Sequence of chain 1.B:
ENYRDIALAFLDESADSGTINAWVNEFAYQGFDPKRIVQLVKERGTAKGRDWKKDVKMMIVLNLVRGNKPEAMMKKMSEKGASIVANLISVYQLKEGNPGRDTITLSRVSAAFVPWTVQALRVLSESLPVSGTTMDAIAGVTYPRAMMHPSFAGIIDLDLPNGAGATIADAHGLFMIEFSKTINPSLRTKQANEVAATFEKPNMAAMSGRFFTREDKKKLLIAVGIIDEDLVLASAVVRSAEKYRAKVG

Sequence of chain 1.F:
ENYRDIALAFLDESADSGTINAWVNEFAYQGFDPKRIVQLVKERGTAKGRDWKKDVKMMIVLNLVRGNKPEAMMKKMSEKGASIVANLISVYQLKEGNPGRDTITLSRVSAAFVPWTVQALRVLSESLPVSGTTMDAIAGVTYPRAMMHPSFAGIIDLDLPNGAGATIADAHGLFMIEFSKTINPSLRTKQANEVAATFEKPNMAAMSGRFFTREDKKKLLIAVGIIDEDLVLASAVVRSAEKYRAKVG

Sequence of chain 1.A:
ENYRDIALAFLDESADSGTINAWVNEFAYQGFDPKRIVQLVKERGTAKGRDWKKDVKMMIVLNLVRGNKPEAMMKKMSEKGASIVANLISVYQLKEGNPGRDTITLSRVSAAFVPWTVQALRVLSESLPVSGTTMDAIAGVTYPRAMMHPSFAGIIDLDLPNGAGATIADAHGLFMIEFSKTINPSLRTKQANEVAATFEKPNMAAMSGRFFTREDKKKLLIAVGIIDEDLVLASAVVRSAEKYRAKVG

Binding-site contacts:
Ligand atom O2 contacts residue ALA208 of chain 1.A at 3.3 Å (h-bond).
Ligand atom OP1 contacts residue PHE35 of chain 1.A at 3.3 Å.
Ligand atom N3 contacts residue ILE186 of chain 1.A at 3.4 Å.
Ligand atom O2' contacts residue LYS204 of chain 1.A at 2.6 Å (salt-bridge).
Ligand atom C2 contacts residue THR185 of chain 1.A at 3.0 Å.
Ligand atom C5' contacts residue ASN101 of chain 1.B at 3.3 Å.
Ligand atom OP1 contacts residue ASN101 of chain 1.A at 2.8 Å (h-bond).
Ligand atom C4 contacts residue SER110 of chain 1.A at 3.3 Å.
Ligand atom O2' contacts residue ASN71 of chain 1.A at 3.2 Å (h-bond).
Ligand atom O2 contacts residue ARG191 of chain 1.A at 2.8 Å (salt-bridge).
Ligand atom C4 contacts residue TYR32 of chain 1.B at 3.4 Å (hydrophobic).
Ligand atom O2 contacts residue THR185 of chain 1.A at 3.3 Å (h-bond).
Ligand atom C2 contacts residue SER211 of chain 1.A at 3.3 Å.
Ligand atom OP1 contacts residue ARG111 of chain 1.A at 2.8 Å (salt-bridge).
Ligand atom OP1 contacts residue LYS79 of chain 1.F at 3.0 Å (salt-bridge).
Ligand atom O2 contacts residue LYS204 of chain 1.B at 3.2 Å (salt-bridge).
Ligand atom O6 contacts residue VAL68 of chain 1.F at 3.1 Å (h-bond).
Ligand atom C1' contacts residue THR185 of chain 1.F at 3.3 Å.
Ligand atom N3 contacts residue SER211 of chain 1.A at 3.0 Å (h-bond).
Ligand atom O6 contacts residue PHE202 of chain 1.A at 3.4 Å.
Ligand atom O4 contacts residue SER110 of chain 1.A at 2.5 Å (h-bond).
Ligand atom O2 contacts residue MET207 of chain 1.A at 3.3 Å.
Ligand atom O4' contacts residue THR185 of chain 1.F at 2.9 Å (h-bond).
Ligand atom N3 contacts residue PHE35 of chain 1.A at 3.4 Å.
Ligand atom C2 contacts residue PHE35 of chain 1.A at 3.4 Å (hydrophobic).
Ligand atom OP2 contacts residue ARG111 of chain 1.A at 2.8 Å (salt-bridge).
Ligand atom O2' contacts residue PRO188 of chain 1.A at 3.2 Å.
Ligand atom O2 contacts residue SER211 of chain 1.A at 2.8 Å (h-bond).
Ligand atom N1 contacts residue THR185 of chain 1.A at 3.1 Å (h-bond).
Ligand atom O2 contacts residue PHE35 of chain 1.A at 3.4 Å.
Ligand atom N3 contacts residue TYR32 of chain 1.A at 3.4 Å.
Ligand atom O2 contacts residue ALA209 of chain 1.A at 3.2 Å.
Ligand atom N3 contacts residue ALA208 of chain 1.A at 3.2 Å (h-bond).
Ligand atom OP2 contacts residue TYR32 of chain 1.A at 2.6 Å (h-bond).
Ligand atom O4' contacts residue ILE186 of chain 1.A at 3.3 Å (h-bond).
Ligand atom C2 contacts residue THR201 of chain 1.A at 3.4 Å.
Ligand atom O4 contacts residue TYR32 of chain 1.B at 3.3 Å.
Ligand atom N2 contacts residue THR201 of chain 1.A at 3.0 Å (h-bond).
Ligand atom O2' contacts residue TYR32 of chain 1.A at 3.2 Å.
Ligand atom N3 contacts residue THR185 of chain 1.A at 3.4 Å (h-bond).

A protein and the small-molecule ligand that binds it are described below.
Small molecule (SMILES): Nc1ccn([C@@H]2O[C@H](CO[P](=O)(O)O[C@H]3[C@@H](O)[C@H](n4ccc(=O)[nH]c4=O)O[C@@H]3CO[P](=O)(O)O[C@H]3[C@@H](O)[C@H](n4ccc(=O)[nH]c4=O)O[C@@H]3CO[P](=O)(O)O[C@H]3[C@@H](O)[C@H](n4ccc(=O)[nH]c4=O)O[C@@H]3CO[P](=O)(O)O[C@H]3[C@@H](O)[C@H](n4cnc5c(=O)nc(N)[nH]c54)O[C@@H]3CO[P](=O)(O)O[C@H]3[C@@H](O)[C@H](n4ccc(=O)[nH]c4=O)O[C@@H]3CO[P](=O)(O)O[C@H]3[C@@H](O)[C@H](n4cnc5c(=O)nc(N)[nH]c54)O[C@@H]3CO[P](=O)(O)O[C@H]3[C@@H](O)[C@H](n4ccc(=O)[nH]c4=O)O[C@@H]3CO)[C@@H](O[P](=O)(O)OC[C@H]3O[C@@H](n4ccc(=O)[nH]c4=O)[C@H](O)[C@@H]3O)[C@H]2O)c(=O)n1